This protein binds this small molecule.
Small molecule (SMILES): CN(c1ncnc2nc[nH]c12)C1CCCCC1

Binding-site contacts:
Ligand atom N4 contacts residue PHE283 of chain 1.D at 3.6 Å.
Ligand atom C16 contacts residue LEU189 of chain 1.D at 4.0 Å (hydrophobic).
Ligand atom C11 contacts residue TYR78 of chain 1.D at 4.0 Å (hydrophobic).
Ligand atom C10 contacts residue PHE250 of chain 1.D at 4.1 Å (hydrophobic).
Ligand atom C9 contacts residue PHE283 of chain 1.D at 3.8 Å (hydrophobic).
Ligand atom N5 contacts residue PHE283 of chain 1.D at 3.7 Å.
Ligand atom C9 contacts residue ILE246 of chain 1.D at 3.5 Å (hydrophobic).
Ligand atom N6 contacts residue PHE283 of chain 1.D at 3.5 Å.
Ligand atom N7 contacts residue GLN280 of chain 1.D at 3.1 Å (h-bond).
Ligand atom N8 contacts residue PHE250 of chain 1.D at 4.1 Å.
Ligand atom N8 contacts residue GLN280 of chain 1.D at 3.0 Å (h-bond).
Ligand atom N7 contacts residue PHE283 of chain 1.D at 3.8 Å.
Ligand atom C12 contacts residue PHE250 of chain 1.D at 3.5 Å (hydrophobic).
Ligand atom C9 contacts residue GLN280 of chain 1.D at 4.2 Å.
Ligand atom N4 contacts residue SER231 of chain 1.D at 4.2 Å.
Ligand atom N8 contacts residue PHE283 of chain 1.D at 3.7 Å.
Ligand atom C15 contacts residue HIS79 of chain 1.D at 4.0 Å.
Ligand atom C2 contacts residue PHE283 of chain 1.D at 3.4 Å (hydrophobic).
Ligand atom C12 contacts residue PHE283 of chain 1.D at 3.6 Å (hydrophobic).
Ligand atom N7 contacts residue VAL232 of chain 1.D at 4.2 Å.
Ligand atom C3 contacts residue GLN280 of chain 1.D at 3.4 Å.
Ligand atom C9 contacts residue VAL232 of chain 1.D at 3.5 Å (hydrophobic).
Ligand atom N7 contacts residue ILE246 of chain 1.D at 4.1 Å.
Ligand atom C3 contacts residue PHE283 of chain 1.D at 3.6 Å (hydrophobic).
Ligand atom C11 contacts residue LEU229 of chain 1.D at 3.9 Å (hydrophobic).
Ligand atom C15 contacts residue PHE250 of chain 1.D at 3.7 Å (hydrophobic).
Ligand atom C13 contacts residue HIS79 of chain 1.D at 4.3 Å.
Ligand atom C13 contacts residue PHE250 of chain 1.D at 4.0 Å (hydrophobic).
Ligand atom N6 contacts residue PHE250 of chain 1.D at 3.4 Å.
Ligand atom C9 contacts residue SER231 of chain 1.D at 3.8 Å.
Ligand atom C2 contacts residue PHE250 of chain 1.D at 4.3 Å (hydrophobic).
Ligand atom N4 contacts residue ILE246 of chain 1.D at 3.5 Å.
Ligand atom N5 contacts residue LEU229 of chain 1.D at 4.2 Å.
Ligand atom C1 contacts residue PHE283 of chain 1.D at 3.4 Å (hydrophobic).
Ligand atom C11 contacts residue ILE246 of chain 1.D at 4.3 Å (hydrophobic).
Ligand atom N4 contacts residue VAL232 of chain 1.D at 4.2 Å.
Ligand atom C12 contacts residue MET267 of chain 1.D at 4.0 Å (hydrophobic).
Ligand atom C14 contacts residue LEU189 of chain 1.D at 3.9 Å (hydrophobic).
Ligand atom C1 contacts residue ILE246 of chain 1.D at 4.0 Å (hydrophobic).
Ligand atom C12 contacts residue GLN280 of chain 1.D at 4.2 Å.

Sequence of chain 1.D:
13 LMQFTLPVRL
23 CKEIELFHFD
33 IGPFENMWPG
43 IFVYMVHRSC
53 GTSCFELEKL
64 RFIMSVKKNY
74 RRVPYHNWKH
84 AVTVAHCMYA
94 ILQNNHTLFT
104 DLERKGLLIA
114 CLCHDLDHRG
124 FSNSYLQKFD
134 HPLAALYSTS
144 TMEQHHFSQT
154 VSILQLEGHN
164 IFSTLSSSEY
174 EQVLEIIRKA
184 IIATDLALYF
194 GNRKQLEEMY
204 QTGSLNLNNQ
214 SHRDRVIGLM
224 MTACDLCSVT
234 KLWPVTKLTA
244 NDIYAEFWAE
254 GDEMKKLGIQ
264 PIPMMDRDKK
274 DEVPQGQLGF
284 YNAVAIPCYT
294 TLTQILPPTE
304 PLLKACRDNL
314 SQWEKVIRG